Binding-site contacts:
Ligand atom O5 contacts residue ASN45 of chain 1.A at 2.3 Å (h-bond).
Ligand atom C4 contacts residue ASN45 of chain 1.A at 4.2 Å.
Ligand atom O6 contacts residue THR47 of chain 1.A at 2.8 Å (h-bond).
Ligand atom O7 contacts residue ASN45 of chain 1.A at 3.6 Å (h-bond).
Ligand atom C5 contacts residue ASN45 of chain 1.A at 3.6 Å.
Ligand atom C8 contacts residue GLU49 of chain 1.A at 4.4 Å.
Ligand atom O5 contacts residue ASN50 of chain 1.A at 3.1 Å (h-bond).
Ligand atom O6 contacts residue GLU49 of chain 1.A at 3.7 Å.
Ligand atom C6 contacts residue ASN50 of chain 1.A at 3.6 Å.
Ligand atom C7 contacts residue ASN45 of chain 1.A at 3.5 Å.
Ligand atom C1 contacts residue ASN45 of chain 1.A at 1.4 Å.
Ligand atom N2 contacts residue ASN45 of chain 1.A at 2.9 Å (h-bond).
Ligand atom O6 contacts residue ARG53 of chain 1.A at 4.2 Å.
Ligand atom C1 contacts residue THR47 of chain 1.A at 4.3 Å.
Ligand atom C6 contacts residue ARG53 of chain 1.A at 4.0 Å.
Ligand atom C2 contacts residue ASN45 of chain 1.A at 2.4 Å.
Ligand atom O6 contacts residue ASN50 of chain 1.A at 3.4 Å (h-bond).
Ligand atom C8 contacts residue ARG326 of chain 1.A at 3.7 Å.
Ligand atom O5 contacts residue THR47 of chain 1.A at 4.1 Å.
Ligand atom C6 contacts residue THR47 of chain 1.A at 4.1 Å.
Ligand atom C3 contacts residue ASN45 of chain 1.A at 3.7 Å.
Ligand atom C5 contacts residue ASN50 of chain 1.A at 4.1 Å.
Ligand atom C1 contacts residue ASN50 of chain 1.A at 3.8 Å.

The protein below binds the small molecule below.
Small molecule (SMILES): CC(=O)N[C@H]1[C@H](O[C@H]2[C@H](O)[C@@H](NC(C)=O)CO[C@@H]2CO)O[C@H](CO)[C@@H](O)[C@@H]1O

Sequence of chain 1.A:
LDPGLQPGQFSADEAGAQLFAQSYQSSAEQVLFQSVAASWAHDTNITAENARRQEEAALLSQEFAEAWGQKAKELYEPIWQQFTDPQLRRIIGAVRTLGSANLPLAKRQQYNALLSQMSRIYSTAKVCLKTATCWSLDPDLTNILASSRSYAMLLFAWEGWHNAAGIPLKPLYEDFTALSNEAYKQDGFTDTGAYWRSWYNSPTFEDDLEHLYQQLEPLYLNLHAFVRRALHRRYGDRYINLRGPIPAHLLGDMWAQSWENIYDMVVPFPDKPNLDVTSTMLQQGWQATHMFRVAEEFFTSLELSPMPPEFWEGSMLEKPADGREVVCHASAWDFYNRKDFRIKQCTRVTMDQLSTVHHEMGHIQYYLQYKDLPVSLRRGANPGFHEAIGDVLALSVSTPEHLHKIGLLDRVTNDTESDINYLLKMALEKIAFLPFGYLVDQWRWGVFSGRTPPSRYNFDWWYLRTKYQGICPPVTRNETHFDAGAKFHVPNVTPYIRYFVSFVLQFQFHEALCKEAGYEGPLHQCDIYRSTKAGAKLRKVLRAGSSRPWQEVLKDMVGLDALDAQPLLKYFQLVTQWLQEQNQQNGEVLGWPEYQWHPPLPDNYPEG